Binding-site contacts:
Ligand atom C5 contacts residue ASN205 of chain 1.B at 3.6 Å.
Ligand atom C8 contacts residue GLU204 of chain 1.B at 4.0 Å.
Ligand atom C1 contacts residue ASN167 of chain 1.B at 3.6 Å.
Ligand atom O5 contacts residue ASN167 of chain 1.B at 2.9 Å (h-bond).
Ligand atom C3 contacts residue ASN205 of chain 1.B at 3.8 Å.
Ligand atom N2 contacts residue ASN205 of chain 1.B at 2.9 Å (h-bond).
Ligand atom C1 contacts residue ASN205 of chain 1.B at 1.4 Å.
Ligand atom C5 contacts residue ASN167 of chain 1.B at 3.5 Å.
Ligand atom C2 contacts residue ASN205 of chain 1.B at 2.4 Å.
Ligand atom C4 contacts residue ASN205 of chain 1.B at 4.2 Å.
Ligand atom C8 contacts residue THR203 of chain 1.B at 4.2 Å.
Ligand atom C6 contacts residue ASN167 of chain 1.B at 3.6 Å.
Ligand atom C8 contacts residue ASN205 of chain 1.B at 4.3 Å.
Ligand atom C7 contacts residue ASN205 of chain 1.B at 3.4 Å.
Ligand atom O5 contacts residue ASN205 of chain 1.B at 2.4 Å (h-bond).
Ligand atom O7 contacts residue ASN205 of chain 1.B at 3.5 Å (h-bond).

Sequence of chain 1.B:
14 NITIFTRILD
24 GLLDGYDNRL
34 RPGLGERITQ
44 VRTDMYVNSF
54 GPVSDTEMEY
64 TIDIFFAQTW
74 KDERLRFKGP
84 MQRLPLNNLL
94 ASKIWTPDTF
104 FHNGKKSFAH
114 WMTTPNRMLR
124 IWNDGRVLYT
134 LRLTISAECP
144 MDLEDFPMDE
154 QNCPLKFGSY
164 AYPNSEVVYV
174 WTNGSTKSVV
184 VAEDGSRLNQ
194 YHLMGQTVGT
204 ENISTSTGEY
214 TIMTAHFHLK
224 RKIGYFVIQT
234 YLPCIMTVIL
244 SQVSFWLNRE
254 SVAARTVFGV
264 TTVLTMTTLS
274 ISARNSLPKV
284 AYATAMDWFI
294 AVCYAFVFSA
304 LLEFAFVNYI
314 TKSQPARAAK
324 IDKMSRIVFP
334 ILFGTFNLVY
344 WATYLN

A small-molecule ligand and the protein it binds are described below.
Small molecule (SMILES): CC(=O)N[C@@H]1[C@@H](O)[C@H](O)[C@@H](CO)O[C@H]1O